Sequence of chain 46.A:
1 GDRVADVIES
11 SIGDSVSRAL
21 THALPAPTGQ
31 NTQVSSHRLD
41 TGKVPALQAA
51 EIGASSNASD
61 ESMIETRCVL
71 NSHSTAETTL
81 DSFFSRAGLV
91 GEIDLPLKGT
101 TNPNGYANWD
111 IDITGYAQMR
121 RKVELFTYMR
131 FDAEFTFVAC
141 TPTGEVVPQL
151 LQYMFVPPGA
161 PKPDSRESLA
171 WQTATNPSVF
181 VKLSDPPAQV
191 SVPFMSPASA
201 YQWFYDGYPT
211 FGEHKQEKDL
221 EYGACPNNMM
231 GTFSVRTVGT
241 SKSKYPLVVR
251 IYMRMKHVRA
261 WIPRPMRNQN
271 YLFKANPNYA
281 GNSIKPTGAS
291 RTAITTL

Sequence of chain 47.C:
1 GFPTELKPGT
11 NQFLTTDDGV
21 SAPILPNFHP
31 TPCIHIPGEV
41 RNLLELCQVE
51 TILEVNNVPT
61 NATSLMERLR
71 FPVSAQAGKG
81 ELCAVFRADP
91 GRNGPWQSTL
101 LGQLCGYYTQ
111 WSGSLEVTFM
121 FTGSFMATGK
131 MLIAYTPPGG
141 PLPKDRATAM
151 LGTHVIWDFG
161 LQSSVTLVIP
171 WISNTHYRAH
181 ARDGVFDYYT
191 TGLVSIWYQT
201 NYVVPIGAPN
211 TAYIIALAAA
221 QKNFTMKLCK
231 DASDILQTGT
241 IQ

This protein binds this small molecule.
Small molecule (SMILES): CCO/N=C/c1ccc(OCC[C@@H](C)CCN2CCN(c3ccncc3)C2=O)cc1

Sequence of chain 46.C:
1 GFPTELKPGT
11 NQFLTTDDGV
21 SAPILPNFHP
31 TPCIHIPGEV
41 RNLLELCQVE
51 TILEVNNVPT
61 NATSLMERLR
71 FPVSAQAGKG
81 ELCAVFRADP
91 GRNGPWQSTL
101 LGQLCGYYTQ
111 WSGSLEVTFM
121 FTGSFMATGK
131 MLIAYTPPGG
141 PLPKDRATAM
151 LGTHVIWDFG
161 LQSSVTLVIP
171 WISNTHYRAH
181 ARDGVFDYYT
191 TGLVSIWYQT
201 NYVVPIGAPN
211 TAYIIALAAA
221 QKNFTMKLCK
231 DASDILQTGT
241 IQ

Binding-site contacts:
Ligand atom CAF contacts residue ASP112 of chain 46.A at 3.6 Å.
Ligand atom CAI contacts residue VAL192 of chain 46.A at 3.8 Å (hydrophobic).
Ligand atom CAS contacts residue TYR201 of chain 46.A at 3.6 Å (hydrophobic).
Ligand atom NBD contacts residue ASN228 of chain 46.A at 3.9 Å.
Ligand atom CAR contacts residue TYR201 of chain 46.A at 3.4 Å (hydrophobic).
Ligand atom CAS contacts residue ASN228 of chain 46.A at 3.8 Å.
Ligand atom CAL contacts residue PHE155 of chain 46.A at 3.7 Å (hydrophobic).
Ligand atom CAM contacts residue PRO177 of chain 46.A at 3.7 Å (hydrophobic).
Ligand atom CAH contacts residue ASP112 of chain 46.A at 3.4 Å.
Ligand atom NBD contacts residue TRP203 of chain 46.A at 3.2 Å.
Ligand atom CAA contacts residue SER178 of chain 46.A at 3.5 Å.
Ligand atom CAJ contacts residue PHE155 of chain 46.A at 3.7 Å (hydrophobic).
Ligand atom OAC contacts residue ASP112 of chain 46.A at 3.7 Å.
Ligand atom CAI contacts residue PHE135 of chain 46.A at 3.7 Å (hydrophobic).
Ligand atom OAC contacts residue ILE113 of chain 46.A at 3.3 Å (h-bond).
Ligand atom CAJ contacts residue ILE24 of chain 46.C at 3.9 Å (hydrophobic).
Ligand atom CAA contacts residue VAL179 of chain 46.A at 3.4 Å (hydrophobic).
Ligand atom CAN contacts residue ILE111 of chain 46.A at 3.6 Å (hydrophobic).
Ligand atom CBA contacts residue TRP203 of chain 46.A at 3.5 Å (hydrophobic).
Ligand atom OAW contacts residue MET195 of chain 46.A at 3.2 Å.
Ligand atom CAG contacts residue ASN228 of chain 46.A at 3.2 Å.
Ligand atom CAE contacts residue ASN228 of chain 46.A at 3.4 Å.
Ligand atom CAG contacts residue TRP203 of chain 46.A at 3.7 Å (hydrophobic).
Ligand atom CAX contacts residue TRP203 of chain 46.A at 3.5 Å (hydrophobic).
Ligand atom CAA contacts residue PRO177 of chain 46.A at 3.2 Å (hydrophobic).
Ligand atom NBC contacts residue TRP203 of chain 46.A at 3.8 Å.
Ligand atom CAO contacts residue ILE111 of chain 46.A at 3.8 Å (hydrophobic).
Ligand atom CAA contacts residue TYR153 of chain 46.A at 3.9 Å (hydrophobic).
Ligand atom CAE contacts residue GLN202 of chain 46.A at 3.4 Å.
Ligand atom CBA contacts residue ASN228 of chain 46.A at 3.7 Å.
Ligand atom CAH contacts residue THR114 of chain 46.A at 3.8 Å.
Ligand atom CAF contacts residue THR114 of chain 46.A at 3.6 Å.
Ligand atom CAD contacts residue PHE137 of chain 46.A at 3.8 Å (hydrophobic).
Ligand atom CAS contacts residue TRP203 of chain 46.A at 3.4 Å (hydrophobic).
Ligand atom CAG contacts residue GLN202 of chain 46.A at 3.4 Å.
Ligand atom CAK contacts residue PHE135 of chain 46.A at 3.7 Å (hydrophobic).
Ligand atom CAM contacts residue PHE155 of chain 46.A at 3.8 Å (hydrophobic).
Ligand atom CAN contacts residue PHE135 of chain 46.A at 3.7 Å (hydrophobic).
Ligand atom NAT contacts residue PHE155 of chain 46.A at 3.9 Å.
Ligand atom OAC contacts residue TRP203 of chain 46.A at 3.9 Å.